Binding-site contacts:
Ligand atom N2 contacts residue ASN1132 of chain 1.B at 2.9 Å (h-bond).
Ligand atom C8 contacts residue ASN1132 of chain 1.B at 4.4 Å.
Ligand atom C2 contacts residue ASN1132 of chain 1.B at 2.4 Å.
Ligand atom O7 contacts residue ASN1132 of chain 1.B at 3.4 Å (h-bond).
Ligand atom O6 contacts residue ASN1132 of chain 1.B at 4.5 Å.
Ligand atom C7 contacts residue ASN1132 of chain 1.B at 3.4 Å.
Ligand atom C5 contacts residue ASN1132 of chain 1.B at 3.6 Å.
Ligand atom C3 contacts residue ASN1132 of chain 1.B at 3.8 Å.
Ligand atom C1 contacts residue ASN1132 of chain 1.B at 1.4 Å.
Ligand atom O5 contacts residue ASN1132 of chain 1.B at 2.3 Å (h-bond).
Ligand atom C4 contacts residue ASN1132 of chain 1.B at 4.2 Å.

A small-molecule ligand and the protein it binds are described below.
Small molecule (SMILES): CC(=O)N[C@H]1[C@H](O[C@H]2[C@H](O)[C@@H](NC(C)=O)CO[C@@H]2CO)O[C@H](CO)[C@@H](O)[C@@H]1O

Sequence of chain 1.B:
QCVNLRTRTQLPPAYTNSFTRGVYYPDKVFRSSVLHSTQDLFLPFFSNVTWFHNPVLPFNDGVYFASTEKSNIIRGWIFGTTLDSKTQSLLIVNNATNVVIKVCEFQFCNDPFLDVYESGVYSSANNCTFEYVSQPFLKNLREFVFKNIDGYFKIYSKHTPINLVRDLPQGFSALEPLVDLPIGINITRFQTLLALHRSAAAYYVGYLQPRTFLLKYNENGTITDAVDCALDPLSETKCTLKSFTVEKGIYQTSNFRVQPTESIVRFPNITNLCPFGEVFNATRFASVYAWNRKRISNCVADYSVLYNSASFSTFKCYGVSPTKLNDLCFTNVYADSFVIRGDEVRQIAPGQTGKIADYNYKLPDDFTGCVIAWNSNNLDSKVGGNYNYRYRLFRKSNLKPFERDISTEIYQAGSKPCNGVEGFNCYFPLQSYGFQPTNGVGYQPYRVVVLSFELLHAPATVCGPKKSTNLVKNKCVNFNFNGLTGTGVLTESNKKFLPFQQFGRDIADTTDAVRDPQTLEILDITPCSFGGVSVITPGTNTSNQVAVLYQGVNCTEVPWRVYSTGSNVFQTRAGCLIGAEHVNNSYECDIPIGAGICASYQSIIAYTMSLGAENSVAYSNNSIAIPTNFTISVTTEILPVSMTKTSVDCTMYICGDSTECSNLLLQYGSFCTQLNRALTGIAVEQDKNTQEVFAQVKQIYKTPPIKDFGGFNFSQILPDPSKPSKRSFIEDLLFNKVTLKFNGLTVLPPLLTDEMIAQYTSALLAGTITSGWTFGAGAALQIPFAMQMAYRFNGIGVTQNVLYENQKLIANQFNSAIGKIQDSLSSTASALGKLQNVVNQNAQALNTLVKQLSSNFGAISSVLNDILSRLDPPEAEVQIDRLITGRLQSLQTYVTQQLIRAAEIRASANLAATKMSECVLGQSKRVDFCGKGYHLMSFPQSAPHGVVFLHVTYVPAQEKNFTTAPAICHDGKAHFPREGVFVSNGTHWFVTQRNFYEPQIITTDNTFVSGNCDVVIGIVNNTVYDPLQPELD